Binding-site contacts:
Ligand atom C8 contacts residue ARG159 of chain 4.A at 3.7 Å.
Ligand atom C6 contacts residue GLY4 of chain 4.A at 3.6 Å.
Ligand atom O7 contacts residue ASN155 of chain 4.A at 3.1 Å (h-bond).
Ligand atom C5 contacts residue ASN2 of chain 4.A at 3.3 Å.
Ligand atom O2 contacts residue ASN57 of chain 2.A at 2.8 Å (h-bond).
Ligand atom O2 contacts residue ASN2 of chain 4.A at 3.1 Å (h-bond).
Ligand atom C6 contacts residue ILE7 of chain 4.A at 3.3 Å (hydrophobic).
Ligand atom O4 contacts residue ASN2 of chain 4.A at 3.4 Å (h-bond).
Ligand atom C5 contacts residue ASN155 of chain 4.A at 3.6 Å.
Ligand atom N2 contacts residue ASN155 of chain 4.A at 2.9 Å (h-bond).
Ligand atom C3 contacts residue ASN2 of chain 4.A at 3.7 Å.
Ligand atom C2 contacts residue ASN57 of chain 2.A at 3.9 Å.
Ligand atom C3 contacts residue ASN155 of chain 4.A at 3.7 Å.
Ligand atom C5 contacts residue ASN57 of chain 2.A at 3.6 Å.
Ligand atom O5 contacts residue ASN2 of chain 4.A at 3.5 Å (h-bond).
Ligand atom C4 contacts residue HIS104 of chain 2.A at 3.8 Å.
Ligand atom C8 contacts residue GLY158 of chain 4.A at 3.5 Å.
Ligand atom C6 contacts residue ILE105 of chain 2.A at 3.7 Å (hydrophobic).
Ligand atom O5 contacts residue ASN155 of chain 4.A at 2.3 Å (h-bond).
Ligand atom O6 contacts residue ILE105 of chain 2.A at 3.9 Å.
Ligand atom O2 contacts residue GLU58 of chain 2.A at 2.7 Å (salt-bridge).
Ligand atom C6 contacts residue ASN57 of chain 2.A at 3.3 Å.
Ligand atom O6 contacts residue LEU99 of chain 2.A at 3.7 Å.
Ligand atom C4 contacts residue GLY103 of chain 2.A at 3.8 Å.
Ligand atom C8 contacts residue ASN155 of chain 4.A at 3.7 Å.
Ligand atom C8 contacts residue PRO160 of chain 4.A at 3.8 Å (hydrophobic).
Ligand atom O6 contacts residue GLY103 of chain 2.A at 2.9 Å (h-bond).
Ligand atom O3 contacts residue HIS104 of chain 2.A at 3.6 Å.
Ligand atom C2 contacts residue ASN155 of chain 4.A at 2.4 Å.
Ligand atom O5 contacts residue ASN57 of chain 2.A at 3.8 Å.
Ligand atom O6 contacts residue ASN2 of chain 4.A at 3.8 Å.
Ligand atom C7 contacts residue ASN155 of chain 4.A at 3.2 Å.
Ligand atom O4 contacts residue HIS104 of chain 2.A at 3.1 Å.
Ligand atom C1 contacts residue ASN2 of chain 4.A at 3.4 Å.
Ligand atom O6 contacts residue ASN57 of chain 2.A at 3.8 Å.
Ligand atom C6 contacts residue ASN3 of chain 4.A at 3.8 Å.
Ligand atom C2 contacts residue GLU58 of chain 2.A at 3.4 Å.
Ligand atom O6 contacts residue GLY4 of chain 4.A at 3.5 Å.
Ligand atom C1 contacts residue ASN155 of chain 4.A at 1.4 Å.
Ligand atom O4 contacts residue ASN57 of chain 2.A at 3.5 Å (h-bond).

A small-molecule ligand and the protein it binds are described below.
Small molecule (SMILES): CC(=O)N[C@H]1[C@H](O[C@H]2[C@H](O)[C@@H](NC(C)=O)CO[C@@H]2CO)O[C@H](CO)[C@@H](O[C@@H]2O[C@H](CO[C@H]3O[C@H](CO[C@H]4O[C@H](CO)[C@@H](O)[C@H](O)[C@@H]4O)[C@@H](O)[C@H](O[C@H]4O[C@H](CO)[C@@H](O)[C@H](O)[C@@H]4O)[C@@H]3O)[C@@H](O)[C@H](O[C@H]3O[C@H](CO)[C@@H](O)[C@H](O)[C@@H]3O)[C@@H]2O)[C@@H]1O

Sequence of chain 4.A:
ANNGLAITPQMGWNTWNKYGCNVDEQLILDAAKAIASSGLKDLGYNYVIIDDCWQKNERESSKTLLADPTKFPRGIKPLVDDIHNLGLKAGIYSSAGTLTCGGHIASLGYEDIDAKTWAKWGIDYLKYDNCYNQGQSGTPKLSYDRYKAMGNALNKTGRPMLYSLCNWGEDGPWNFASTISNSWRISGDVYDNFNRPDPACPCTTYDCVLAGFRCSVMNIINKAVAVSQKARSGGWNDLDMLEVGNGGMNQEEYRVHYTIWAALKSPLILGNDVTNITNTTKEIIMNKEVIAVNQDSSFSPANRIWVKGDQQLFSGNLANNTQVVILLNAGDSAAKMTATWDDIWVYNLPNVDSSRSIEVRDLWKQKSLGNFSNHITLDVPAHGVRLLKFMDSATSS

Sequence of chain 2.A:
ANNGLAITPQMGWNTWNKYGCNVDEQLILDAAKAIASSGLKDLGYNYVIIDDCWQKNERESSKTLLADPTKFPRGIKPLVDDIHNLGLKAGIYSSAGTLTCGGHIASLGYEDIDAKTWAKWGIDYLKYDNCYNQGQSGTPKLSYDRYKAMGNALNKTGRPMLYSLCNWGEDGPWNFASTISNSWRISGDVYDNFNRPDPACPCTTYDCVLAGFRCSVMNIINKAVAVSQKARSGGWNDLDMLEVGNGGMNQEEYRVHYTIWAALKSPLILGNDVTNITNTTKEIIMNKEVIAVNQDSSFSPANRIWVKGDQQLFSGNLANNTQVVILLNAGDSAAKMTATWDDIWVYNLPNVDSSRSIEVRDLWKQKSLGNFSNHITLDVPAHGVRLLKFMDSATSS